Sequence of chain 1.C:
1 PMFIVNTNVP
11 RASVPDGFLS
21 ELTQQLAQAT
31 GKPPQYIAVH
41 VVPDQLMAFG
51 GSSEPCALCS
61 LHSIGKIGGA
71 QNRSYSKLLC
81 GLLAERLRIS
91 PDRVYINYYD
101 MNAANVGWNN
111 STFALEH

Binding-site contacts:
Ligand atom CBA contacts residue HIS62 of chain 1.C at 3.8 Å.
Ligand atom CAH contacts residue MET2 of chain 1.C at 4.0 Å (hydrophobic).
Ligand atom CAD contacts residue LYS32 of chain 1.C at 4.0 Å.
Ligand atom CAV contacts residue HIS62 of chain 1.C at 3.4 Å.
Ligand atom CAV contacts residue PRO1 of chain 1.C at 3.8 Å (hydrophobic).
Ligand atom CAA contacts residue PRO1 of chain 1.C at 2.5 Å (hydrophobic).
Ligand atom CAC contacts residue PRO1 of chain 1.C at 1.5 Å (hydrophobic).
Ligand atom CAB contacts residue PRO1 of chain 1.C at 3.6 Å (hydrophobic).
Ligand atom OAM contacts residue ILE64 of chain 1.C at 3.1 Å (h-bond).
Ligand atom CAZ contacts residue ASN97 of chain 1.B at 3.5 Å.
Ligand atom NAG contacts residue LYS32 of chain 1.C at 3.6 Å (salt-bridge).
Ligand atom CAK contacts residue PHE113 of chain 1.C at 3.7 Å (hydrophobic).
Ligand atom NAG contacts residue ILE64 of chain 1.C at 4.0 Å.
Ligand atom CAF contacts residue PRO1 of chain 1.C at 3.1 Å (hydrophobic).
Ligand atom CAU contacts residue MET2 of chain 1.C at 3.6 Å (hydrophobic).
Ligand atom NAI contacts residue PRO1 of chain 1.C at 3.1 Å (h-bond).
Ligand atom CAB contacts residue LYS32 of chain 1.C at 3.5 Å.
Ligand atom CBA contacts residue VAL106 of chain 1.C at 3.8 Å (hydrophobic).
Ligand atom OAM contacts residue LYS32 of chain 1.C at 2.5 Å (salt-bridge).
Ligand atom CAD contacts residue ILE64 of chain 1.C at 4.0 Å (hydrophobic).
Ligand atom OAM contacts residue SER63 of chain 1.C at 3.8 Å.
Ligand atom CAK contacts residue TYR95 of chain 1.B at 3.6 Å (hydrophobic).
Ligand atom CAK contacts residue TYR36 of chain 1.C at 3.4 Å (hydrophobic).
Ligand atom OAM contacts residue PRO1 of chain 1.C at 3.9 Å.
Ligand atom NAI contacts residue TYR95 of chain 1.B at 3.8 Å.
Ligand atom CAW contacts residue PHE113 of chain 1.C at 3.5 Å (hydrophobic).
Ligand atom CAF contacts residue TYR95 of chain 1.B at 3.3 Å (hydrophobic).
Ligand atom CAZ contacts residue VAL106 of chain 1.C at 3.6 Å (hydrophobic).
Ligand atom CAV contacts residue ILE64 of chain 1.C at 3.4 Å (hydrophobic).
Ligand atom CAJ contacts residue TYR36 of chain 1.C at 3.9 Å (hydrophobic).
Ligand atom CBA contacts residue SER63 of chain 1.C at 3.9 Å.
Ligand atom CAZ contacts residue MET2 of chain 1.C at 3.9 Å (hydrophobic).
Ligand atom CAH contacts residue PRO1 of chain 1.C at 2.6 Å (hydrophobic).
Ligand atom CAJ contacts residue PHE113 of chain 1.C at 4.0 Å (hydrophobic).
Ligand atom CAZ contacts residue HIS62 of chain 1.C at 4.0 Å.
Ligand atom NAI contacts residue MET2 of chain 1.C at 3.8 Å.
Ligand atom CAU contacts residue TYR95 of chain 1.B at 3.7 Å (hydrophobic).
Ligand atom CAW contacts residue TYR36 of chain 1.C at 3.5 Å (hydrophobic).
Ligand atom CAH contacts residue HIS62 of chain 1.C at 3.7 Å.
Ligand atom CAV contacts residue SER63 of chain 1.C at 3.2 Å.

A protein and the small-molecule ligand that binds it are described below.
Small molecule (SMILES): Oc1c(Cc2ccccn2)ccc2cccnc12

Sequence of chain 1.B:
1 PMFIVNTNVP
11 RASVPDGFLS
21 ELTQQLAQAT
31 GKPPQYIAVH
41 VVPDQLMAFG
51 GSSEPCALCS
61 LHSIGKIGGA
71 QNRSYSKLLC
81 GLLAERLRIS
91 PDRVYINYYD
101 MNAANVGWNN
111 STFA